The protein below binds the small molecule below.
Small molecule (SMILES): CC(=O)N[C@H]1[C@H](O[C@H]2[C@H](O)[C@@H](NC(C)=O)CO[C@@H]2CO)O[C@H](CO)[C@@H](O)[C@@H]1O

Sequence of chain 1.B:
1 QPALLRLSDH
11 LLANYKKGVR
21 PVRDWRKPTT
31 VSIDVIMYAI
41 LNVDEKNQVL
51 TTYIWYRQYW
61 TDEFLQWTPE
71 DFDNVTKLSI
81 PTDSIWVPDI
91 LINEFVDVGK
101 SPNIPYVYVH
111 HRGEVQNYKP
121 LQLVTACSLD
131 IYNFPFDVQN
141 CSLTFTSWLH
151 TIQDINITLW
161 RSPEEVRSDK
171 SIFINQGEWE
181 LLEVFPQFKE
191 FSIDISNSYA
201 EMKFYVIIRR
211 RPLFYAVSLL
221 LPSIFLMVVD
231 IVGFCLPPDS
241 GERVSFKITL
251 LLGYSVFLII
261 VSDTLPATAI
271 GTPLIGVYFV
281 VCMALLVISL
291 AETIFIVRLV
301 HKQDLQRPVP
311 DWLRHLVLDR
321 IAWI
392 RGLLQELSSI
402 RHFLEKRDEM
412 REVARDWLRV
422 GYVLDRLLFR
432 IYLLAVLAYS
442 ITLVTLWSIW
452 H

Binding-site contacts:
Ligand atom C3 contacts residue ASN140 of chain 1.B at 3.8 Å.
Ligand atom C1 contacts residue ASN140 of chain 1.B at 1.4 Å.
Ligand atom C7 contacts residue GLN187 of chain 1.B at 4.3 Å.
Ligand atom C5 contacts residue TYR205 of chain 1.B at 3.6 Å (hydrophobic).
Ligand atom C5 contacts residue ASN140 of chain 1.B at 3.7 Å.
Ligand atom O7 contacts residue ASN140 of chain 1.B at 4.4 Å.
Ligand atom C6 contacts residue TYR205 of chain 1.B at 4.1 Å (hydrophobic).
Ligand atom O5 contacts residue ASN140 of chain 1.B at 2.4 Å (h-bond).
Ligand atom C7 contacts residue ASN140 of chain 1.B at 3.9 Å.
Ligand atom O4 contacts residue TYR205 of chain 1.B at 4.4 Å.
Ligand atom O6 contacts residue ASN140 of chain 1.B at 4.5 Å.
Ligand atom C2 contacts residue GLN187 of chain 1.B at 4.4 Å.
Ligand atom N2 contacts residue ILE207 of chain 1.B at 4.3 Å.
Ligand atom C8 contacts residue ILE207 of chain 1.B at 3.7 Å (hydrophobic).
Ligand atom C1 contacts residue TYR205 of chain 1.B at 3.9 Å (hydrophobic).
Ligand atom C2 contacts residue ASN140 of chain 1.B at 2.5 Å.
Ligand atom O7 contacts residue GLN187 of chain 1.B at 3.3 Å (h-bond).
Ligand atom N2 contacts residue ASN140 of chain 1.B at 2.9 Å (h-bond).
Ligand atom C7 contacts residue TYR205 of chain 1.B at 4.1 Å (hydrophobic).
Ligand atom O5 contacts residue TYR205 of chain 1.B at 4.0 Å.
Ligand atom C8 contacts residue GLU183 of chain 1.B at 4.1 Å.
Ligand atom C4 contacts residue ASN140 of chain 1.B at 4.2 Å.
Ligand atom O6 contacts residue PHE185 of chain 1.B at 4.4 Å.
Ligand atom O7 contacts residue TYR205 of chain 1.B at 3.9 Å.
Ligand atom C8 contacts residue TYR205 of chain 1.B at 4.1 Å (hydrophobic).